Binding-site contacts:
Ligand atom O5' contacts residue SER220 of chain 1.A at 3.7 Å.
Ligand atom O2' contacts residue ASP255 of chain 1.A at 2.2 Å (salt-bridge).
Ligand atom C2 contacts residue EDO1 of chain 1.J at 3.5 Å.
Ligand atom O2P contacts residue GLY278 of chain 1.A at 3.1 Å (h-bond).
Ligand atom O5' contacts residue GLY219 of chain 1.A at 3.4 Å.
Ligand atom N3 contacts residue 8KY1 of chain 1.E at 3.6 Å.
Ligand atom C2 contacts residue CYS222 of chain 1.A at 3.1 Å (hydrophobic).
Ligand atom O1P contacts residue TYR302 of chain 1.A at 2.7 Å (h-bond).
Ligand atom O6 contacts residue GLY304 of chain 1.A at 3.5 Å.
Ligand atom O6 contacts residue GLY306 of chain 1.A at 2.6 Å (h-bond).
Ligand atom C5' contacts residue MET72 of chain 1.A at 3.4 Å (hydrophobic).
Ligand atom C2' contacts residue ASP255 of chain 1.A at 3.5 Å.
Ligand atom N7 contacts residue GLY304 of chain 1.A at 3.6 Å.
Ligand atom O5' contacts residue GLY256 of chain 1.A at 3.7 Å.
Ligand atom C3' contacts residue MET72 of chain 1.A at 3.5 Å (hydrophobic).
Ligand atom N3 contacts residue EDO1 of chain 1.J at 3.2 Å (h-bond).
Ligand atom P contacts residue SER220 of chain 1.A at 3.5 Å.
Ligand atom N1 contacts residue GLU332 of chain 1.A at 3.0 Å (salt-bridge).
Ligand atom O3' contacts residue ALA70 of chain 1.A at 3.5 Å.
Ligand atom N1 contacts residue 8KY1 of chain 1.E at 3.6 Å.
Ligand atom O3P contacts residue SER220 of chain 1.A at 2.7 Å (h-bond).
Ligand atom O3' contacts residue MET276 of chain 1.A at 3.7 Å.
Ligand atom N7 contacts residue MET305 of chain 1.A at 2.9 Å (h-bond).
Ligand atom N7 contacts residue ILE221 of chain 1.A at 3.5 Å.
Ligand atom C5 contacts residue MET305 of chain 1.A at 3.7 Å (hydrophobic).
Ligand atom C2 contacts residue 8KY1 of chain 1.E at 3.5 Å.
Ligand atom C3' contacts residue ASP255 of chain 1.A at 3.4 Å.
Ligand atom O6 contacts residue MET305 of chain 1.A at 3.2 Å (h-bond).
Ligand atom C4 contacts residue ILE221 of chain 1.A at 3.7 Å (hydrophobic).
Ligand atom O1P contacts residue SER220 of chain 1.A at 2.5 Å (h-bond).
Ligand atom C8 contacts residue MET72 of chain 1.A at 3.5 Å (hydrophobic).
Ligand atom O1P contacts residue SER279 of chain 1.A at 2.9 Å (h-bond).
Ligand atom O6 contacts residue GLY333 of chain 1.A at 3.7 Å.
Ligand atom C5' contacts residue TYR302 of chain 1.A at 3.5 Å (hydrophobic).
Ligand atom O3P contacts residue GLY257 of chain 1.A at 3.0 Å (h-bond).
Ligand atom O3P contacts residue GLY219 of chain 1.A at 3.5 Å.
Ligand atom O3' contacts residue ASP255 of chain 1.A at 2.2 Å (salt-bridge).
Ligand atom N3 contacts residue CYS222 of chain 1.A at 3.7 Å.
Ligand atom C5 contacts residue ILE221 of chain 1.A at 3.5 Å (hydrophobic).
Ligand atom C6 contacts residue GLY306 of chain 1.A at 3.6 Å.

This small molecule binds to this protein.
Small molecule (SMILES): O=c1[nH]cnc2c1ncn2[C@@H]1O[C@H](COP(=O)(O)O)[C@@H](O)[C@H]1O

Sequence of chain 1.A:
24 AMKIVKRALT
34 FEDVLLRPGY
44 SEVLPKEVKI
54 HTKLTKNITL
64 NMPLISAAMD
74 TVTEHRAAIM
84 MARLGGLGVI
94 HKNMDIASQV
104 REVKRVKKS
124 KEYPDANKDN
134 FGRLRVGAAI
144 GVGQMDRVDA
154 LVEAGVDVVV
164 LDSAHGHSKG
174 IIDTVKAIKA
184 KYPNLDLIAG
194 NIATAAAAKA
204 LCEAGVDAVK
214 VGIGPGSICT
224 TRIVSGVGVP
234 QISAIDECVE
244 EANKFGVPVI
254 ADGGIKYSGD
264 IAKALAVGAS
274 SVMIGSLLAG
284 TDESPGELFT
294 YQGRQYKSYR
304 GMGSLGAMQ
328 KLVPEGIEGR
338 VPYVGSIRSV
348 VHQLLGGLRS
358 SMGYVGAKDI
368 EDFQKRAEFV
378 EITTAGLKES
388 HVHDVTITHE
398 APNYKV